Binding-site contacts:
Ligand atom C2 contacts residue ZN1 of chain 1.OA at 3.1 Å.
Ligand atom C4 contacts residue TRP326 of chain 1.H at 3.7 Å (hydrophobic).
Ligand atom O5A contacts residue ARG357 of chain 1.H at 2.8 Å (salt-bridge).
Ligand atom O5B contacts residue TYR50 of chain 1.H at 3.2 Å (h-bond).
Ligand atom O2 contacts residue TRP325 of chain 1.H at 3.0 Å (h-bond).
Ligand atom C2 contacts residue TRP325 of chain 1.H at 3.7 Å (hydrophobic).
Ligand atom O1B contacts residue ZN1 of chain 1.OA at 2.2 Å.
Ligand atom C2 contacts residue TRP326 of chain 1.H at 3.8 Å (hydrophobic).
Ligand atom O3 contacts residue ARG357 of chain 1.H at 3.3 Å (salt-bridge).
Ligand atom O1A contacts residue ARG170 of chain 1.H at 2.8 Å (salt-bridge).
Ligand atom C5 contacts residue TYR50 of chain 1.H at 3.8 Å (hydrophobic).
Ligand atom C1 contacts residue TRP325 of chain 1.H at 3.9 Å (hydrophobic).
Ligand atom O1B contacts residue MET258 of chain 1.H at 3.1 Å.
Ligand atom C5 contacts residue ASP355 of chain 1.H at 4.0 Å.
Ligand atom O5B contacts residue ASP355 of chain 1.H at 3.4 Å (salt-bridge).
Ligand atom O5A contacts residue TYR50 of chain 1.H at 3.8 Å.
Ligand atom O4 contacts residue HIS49 of chain 1.H at 2.9 Å (h-bond).
Ligand atom O4 contacts residue ARG357 of chain 1.H at 3.0 Å (salt-bridge).
Ligand atom O3 contacts residue HIS28 of chain 1.H at 2.9 Å (h-bond).
Ligand atom C5 contacts residue ARG357 of chain 1.H at 3.8 Å.
Ligand atom C1 contacts residue ZN1 of chain 1.OA at 3.0 Å.
Ligand atom C3 contacts residue ZN1 of chain 1.OA at 3.8 Å.
Ligand atom O1B contacts residue HIS28 of chain 1.H at 3.2 Å (h-bond).
Ligand atom O5A contacts residue HIS49 of chain 1.H at 3.0 Å (h-bond).
Ligand atom O1B contacts residue HIS26 of chain 1.H at 3.4 Å (h-bond).
Ligand atom C5 contacts residue HIS49 of chain 1.H at 3.7 Å.
Ligand atom O1A contacts residue SER223 of chain 1.H at 4.0 Å.
Ligand atom O1B contacts residue ARG170 of chain 1.H at 3.2 Å (salt-bridge).
Ligand atom O4 contacts residue TRP326 of chain 1.H at 3.8 Å.
Ligand atom O2 contacts residue ASP355 of chain 1.H at 3.0 Å (salt-bridge).
Ligand atom C3 contacts residue ARG357 of chain 1.H at 3.8 Å.
Ligand atom O5B contacts residue TRP326 of chain 1.H at 3.9 Å.
Ligand atom C4 contacts residue ARG357 of chain 1.H at 3.9 Å.
Ligand atom O3 contacts residue ZN1 of chain 1.OA at 3.3 Å.
Ligand atom O2 contacts residue ZN1 of chain 1.OA at 2.2 Å.
Ligand atom C1 contacts residue ARG170 of chain 1.H at 3.5 Å.
Ligand atom C4 contacts residue HIS49 of chain 1.H at 3.9 Å.
Ligand atom C1 contacts residue HIS28 of chain 1.H at 3.9 Å.
Ligand atom C1 contacts residue MET258 of chain 1.H at 3.8 Å (hydrophobic).
Ligand atom O2 contacts residue HIS28 of chain 1.H at 3.7 Å.

A protein and the small-molecule ligand that binds it are described below.
Small molecule (SMILES): O=C(O)[C@@H](O)C(O)[C@H](O)C(=O)O

Sequence of chain 1.H:
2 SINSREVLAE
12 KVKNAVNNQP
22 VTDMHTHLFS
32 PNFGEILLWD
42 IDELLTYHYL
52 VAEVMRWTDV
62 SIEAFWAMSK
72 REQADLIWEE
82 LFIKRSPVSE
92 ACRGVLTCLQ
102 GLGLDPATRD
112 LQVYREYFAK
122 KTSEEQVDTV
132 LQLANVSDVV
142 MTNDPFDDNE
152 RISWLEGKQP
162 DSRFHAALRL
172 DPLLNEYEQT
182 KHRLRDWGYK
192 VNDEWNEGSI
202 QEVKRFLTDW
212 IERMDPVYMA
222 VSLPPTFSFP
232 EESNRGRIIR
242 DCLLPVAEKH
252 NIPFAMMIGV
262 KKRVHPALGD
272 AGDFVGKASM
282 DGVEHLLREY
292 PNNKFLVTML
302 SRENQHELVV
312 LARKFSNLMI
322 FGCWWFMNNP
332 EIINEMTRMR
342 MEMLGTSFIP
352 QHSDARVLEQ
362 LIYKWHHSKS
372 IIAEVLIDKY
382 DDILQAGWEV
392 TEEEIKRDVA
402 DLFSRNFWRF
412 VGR